Binding-site contacts:
Ligand atom C5 contacts residue NI1 of chain 1.C at 3.9 Å.
Ligand atom C10 contacts residue NI1 of chain 1.C at 2.8 Å.
Ligand atom C16 contacts residue ASN483 of chain 1.A at 3.3 Å.
Ligand atom C13 contacts residue TRP493 of chain 1.A at 3.7 Å (hydrophobic).
Ligand atom C2 contacts residue TYR462 of chain 1.A at 3.8 Å (hydrophobic).
Ligand atom N12 contacts residue ASN483 of chain 1.A at 3.4 Å (h-bond).
Ligand atom C10 contacts residue HIS473 of chain 1.A at 3.7 Å.
Ligand atom N9 contacts residue NI1 of chain 1.C at 3.0 Å (h-bond).
Ligand atom N7 contacts residue HIS473 of chain 1.A at 3.5 Å (h-bond).
Ligand atom C6 contacts residue HIS473 of chain 1.A at 3.9 Å.
Ligand atom C10 contacts residue ASN483 of chain 1.A at 3.6 Å.
Ligand atom C19 contacts residue TYR462 of chain 1.A at 3.5 Å (hydrophobic).
Ligand atom C4 contacts residue TYR462 of chain 1.A at 3.9 Å (hydrophobic).
Ligand atom N21 contacts residue PHE470 of chain 1.A at 3.7 Å.
Ligand atom C6 contacts residue NI1 of chain 1.C at 2.7 Å.
Ligand atom C6 contacts residue GLU475 of chain 1.A at 3.9 Å.
Ligand atom C14 contacts residue PHE470 of chain 1.A at 3.4 Å (hydrophobic).
Ligand atom N7 contacts residue NI1 of chain 1.C at 2.0 Å (h-bond).
Ligand atom C6 contacts residue ASN483 of chain 1.A at 3.9 Å.
Ligand atom C15 contacts residue LYS491 of chain 1.A at 3.8 Å.
Ligand atom N17 contacts residue TYR462 of chain 1.A at 3.7 Å.
Ligand atom O11 contacts residue HIS473 of chain 1.A at 2.8 Å.
Ligand atom O11 contacts residue NI1 of chain 1.C at 2.1 Å (h-bond).
Ligand atom C14 contacts residue TRP493 of chain 1.A at 3.6 Å (hydrophobic).
Ligand atom C18 contacts residue TYR462 of chain 1.A at 3.2 Å (hydrophobic).
Ligand atom C13 contacts residue PHE470 of chain 1.A at 3.1 Å (hydrophobic).
Ligand atom N7 contacts residue GLU475 of chain 1.A at 2.6 Å (salt-bridge).
Ligand atom N9 contacts residue SER481 of chain 1.A at 3.8 Å.
Ligand atom C1 contacts residue TRP460 of chain 1.A at 3.6 Å (hydrophobic).
Ligand atom C3 contacts residue ASN575 of chain 1.A at 2.9 Å.
Ligand atom N7 contacts residue SER481 of chain 1.A at 3.5 Å (h-bond).
Ligand atom N21 contacts residue LYS491 of chain 1.A at 3.5 Å (salt-bridge).
Ligand atom C19 contacts residue PHE470 of chain 1.A at 3.7 Å (hydrophobic).
Ligand atom C3 contacts residue VAL574 of chain 1.A at 3.3 Å (hydrophobic).
Ligand atom C1 contacts residue TYR462 of chain 1.A at 2.7 Å (hydrophobic).
Ligand atom C5 contacts residue TYR462 of chain 1.A at 3.2 Å (hydrophobic).
Ligand atom O11 contacts residue HIS561 of chain 1.A at 3.1 Å (h-bond).
Ligand atom N9 contacts residue GLU475 of chain 1.A at 2.5 Å (salt-bridge).
Ligand atom C4 contacts residue GLU475 of chain 1.A at 3.5 Å.
Ligand atom C2 contacts residue ASN575 of chain 1.A at 3.5 Å.

This protein binds this small molecule.
Small molecule (SMILES): CC(C)c1cc(C(=O)N2CC[C@H](n3cc(Br)cn3)C2)[nH]n1

Sequence of chain 1.A:
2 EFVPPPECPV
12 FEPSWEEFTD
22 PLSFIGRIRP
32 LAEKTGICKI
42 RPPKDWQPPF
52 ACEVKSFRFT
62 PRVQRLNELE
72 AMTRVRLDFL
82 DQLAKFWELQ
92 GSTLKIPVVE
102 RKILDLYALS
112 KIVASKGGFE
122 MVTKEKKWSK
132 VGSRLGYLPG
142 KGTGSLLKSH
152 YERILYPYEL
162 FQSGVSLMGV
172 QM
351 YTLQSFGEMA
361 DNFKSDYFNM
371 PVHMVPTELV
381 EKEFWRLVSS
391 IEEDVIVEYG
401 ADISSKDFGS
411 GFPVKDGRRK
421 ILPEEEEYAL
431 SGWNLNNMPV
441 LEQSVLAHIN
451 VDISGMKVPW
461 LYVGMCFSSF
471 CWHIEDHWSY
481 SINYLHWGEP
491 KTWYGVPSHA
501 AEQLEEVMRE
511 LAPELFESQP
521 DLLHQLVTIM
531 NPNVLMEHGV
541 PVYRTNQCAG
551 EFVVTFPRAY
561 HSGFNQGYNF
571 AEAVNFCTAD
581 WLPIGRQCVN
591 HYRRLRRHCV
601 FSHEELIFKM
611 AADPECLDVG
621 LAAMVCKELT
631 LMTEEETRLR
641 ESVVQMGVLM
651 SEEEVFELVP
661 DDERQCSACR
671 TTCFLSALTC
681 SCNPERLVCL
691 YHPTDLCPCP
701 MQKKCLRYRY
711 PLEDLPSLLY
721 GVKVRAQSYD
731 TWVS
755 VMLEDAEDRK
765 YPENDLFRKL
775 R